Sequence of chain 1.G:
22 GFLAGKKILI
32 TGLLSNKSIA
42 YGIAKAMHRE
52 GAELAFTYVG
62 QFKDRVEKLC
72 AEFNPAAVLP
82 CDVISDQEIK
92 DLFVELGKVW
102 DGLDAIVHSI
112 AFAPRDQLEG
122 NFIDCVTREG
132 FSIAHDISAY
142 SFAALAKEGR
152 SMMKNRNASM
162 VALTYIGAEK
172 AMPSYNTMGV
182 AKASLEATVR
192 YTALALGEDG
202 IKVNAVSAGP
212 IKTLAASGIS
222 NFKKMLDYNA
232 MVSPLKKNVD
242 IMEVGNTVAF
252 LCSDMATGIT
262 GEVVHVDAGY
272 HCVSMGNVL

Sequence of chain 1.E:
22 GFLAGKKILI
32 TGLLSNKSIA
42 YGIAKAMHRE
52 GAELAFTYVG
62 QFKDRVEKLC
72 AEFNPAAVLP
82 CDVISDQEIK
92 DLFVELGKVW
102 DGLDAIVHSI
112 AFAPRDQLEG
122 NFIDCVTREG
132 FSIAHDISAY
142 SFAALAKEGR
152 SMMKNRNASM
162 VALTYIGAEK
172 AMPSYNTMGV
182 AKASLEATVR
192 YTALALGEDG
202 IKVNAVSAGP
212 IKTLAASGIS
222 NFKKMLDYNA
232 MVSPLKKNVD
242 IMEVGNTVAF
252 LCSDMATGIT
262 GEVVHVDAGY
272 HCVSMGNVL

Binding-site contacts:
Ligand atom C6 contacts residue TYR176 of chain 1.E at 3.6 Å (hydrophobic).
Ligand atom C4 contacts residue ALA216 of chain 1.E at 3.5 Å (hydrophobic).
Ligand atom C10 contacts residue PHE223 of chain 1.E at 3.7 Å (hydrophobic).
Ligand atom C16 contacts residue TYR166 of chain 1.E at 3.8 Å (hydrophobic).
Ligand atom O21 contacts residue MET226 of chain 1.E at 3.3 Å.
Ligand atom C8 contacts residue TYR176 of chain 1.E at 3.5 Å (hydrophobic).
Ligand atom C3 contacts residue NAD1 of chain 1.AA at 3.5 Å.
Ligand atom C22 contacts residue MET226 of chain 1.E at 3.7 Å (hydrophobic).
Ligand atom C20 contacts residue PHE113 of chain 1.E at 3.8 Å (hydrophobic).
Ligand atom O21 contacts residue TYR176 of chain 1.E at 3.8 Å.
Ligand atom C15 contacts residue TYR166 of chain 1.E at 3.4 Å (hydrophobic).
Ligand atom C6 contacts residue NAD1 of chain 1.AA at 3.4 Å.
Ligand atom C10 contacts residue NAD1 of chain 1.AA at 3.5 Å.
Ligand atom C22 contacts residue TYR166 of chain 1.E at 3.9 Å (hydrophobic).
Ligand atom C17 contacts residue ALA216 of chain 1.E at 3.4 Å (hydrophobic).
Ligand atom C2 contacts residue ALA216 of chain 1.E at 3.8 Å (hydrophobic).
Ligand atom C23 contacts residue SER175 of chain 1.E at 3.8 Å.
Ligand atom C11 contacts residue TYR176 of chain 1.E at 3.9 Å (hydrophobic).
Ligand atom C19 contacts residue PHE113 of chain 1.E at 3.9 Å (hydrophobic).
Ligand atom N9 contacts residue TYR176 of chain 1.E at 3.7 Å.
Ligand atom C8 contacts residue NAD1 of chain 1.AA at 3.5 Å.
Ligand atom C13 contacts residue TYR176 of chain 1.E at 3.5 Å (hydrophobic).
Ligand atom C14 contacts residue TYR176 of chain 1.E at 3.6 Å (hydrophobic).
Ligand atom C17 contacts residue LEU119 of chain 1.E at 3.5 Å (hydrophobic).
Ligand atom C15 contacts residue MET226 of chain 1.E at 3.9 Å (hydrophobic).
Ligand atom C18 contacts residue LEU119 of chain 1.E at 3.9 Å (hydrophobic).
Ligand atom N7 contacts residue NAD1 of chain 1.AA at 2.8 Å (h-bond).
Ligand atom C12 contacts residue TYR176 of chain 1.E at 3.7 Å (hydrophobic).
Ligand atom C20 contacts residue ALA112 of chain 1.E at 3.9 Å (hydrophobic).
Ligand atom N7 contacts residue TYR176 of chain 1.E at 2.9 Å (h-bond).
Ligand atom C5 contacts residue TYR176 of chain 1.E at 3.8 Å (hydrophobic).
Ligand atom C22 contacts residue MET276 of chain 1.G at 3.5 Å (hydrophobic).
Ligand atom C14 contacts residue MET226 of chain 1.E at 3.6 Å (hydrophobic).
Ligand atom C19 contacts residue ALA114 of chain 1.E at 3.5 Å (hydrophobic).
Ligand atom C3 contacts residue ALA112 of chain 1.E at 3.9 Å (hydrophobic).
Ligand atom C22 contacts residue PRO174 of chain 1.E at 3.4 Å (hydrophobic).
Ligand atom C23 contacts residue ILE220 of chain 1.E at 3.9 Å (hydrophobic).
Ligand atom C15 contacts residue TYR176 of chain 1.E at 3.9 Å (hydrophobic).
Ligand atom O21 contacts residue PRO174 of chain 1.E at 3.5 Å (h-bond).
Ligand atom C11 contacts residue PHE223 of chain 1.E at 3.8 Å (hydrophobic).

The protein below binds the small molecule below.
Small molecule (SMILES): COc1ccc(Cn2cnc3cc4c(cc32)CCCC4)cc1C